Sequence of chain 1.I:
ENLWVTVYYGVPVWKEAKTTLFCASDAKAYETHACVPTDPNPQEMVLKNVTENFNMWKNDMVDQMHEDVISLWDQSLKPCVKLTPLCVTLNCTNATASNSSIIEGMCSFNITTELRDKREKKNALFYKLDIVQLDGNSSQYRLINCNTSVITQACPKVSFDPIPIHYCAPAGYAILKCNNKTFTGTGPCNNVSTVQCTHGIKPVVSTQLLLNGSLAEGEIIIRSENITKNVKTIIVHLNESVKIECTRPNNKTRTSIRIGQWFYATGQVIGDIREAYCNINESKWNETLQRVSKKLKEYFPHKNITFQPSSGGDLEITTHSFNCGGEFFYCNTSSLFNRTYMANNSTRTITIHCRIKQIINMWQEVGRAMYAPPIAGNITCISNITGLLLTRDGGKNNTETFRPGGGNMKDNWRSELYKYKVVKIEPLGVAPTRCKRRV

A small-molecule ligand and the protein it binds are described below.
Small molecule (SMILES): CC(=O)N[C@@H]1[C@@H](O)[C@H](O)[C@@H](CO)O[C@H]1O

Binding-site contacts:
Ligand atom C2 contacts residue ASN200 of chain 1.I at 4.1 Å.
Ligand atom O7 contacts residue ASN200 of chain 1.I at 3.3 Å (h-bond).
Ligand atom O7 contacts residue ASN190 of chain 1.I at 3.2 Å (h-bond).
Ligand atom C1 contacts residue ASN190 of chain 1.I at 1.4 Å.
Ligand atom C4 contacts residue ASN190 of chain 1.I at 4.2 Å.
Ligand atom C8 contacts residue LYS191 of chain 1.I at 4.4 Å.
Ligand atom O5 contacts residue ASN190 of chain 1.I at 2.3 Å (h-bond).
Ligand atom N2 contacts residue ASN190 of chain 1.I at 2.9 Å (h-bond).
Ligand atom C2 contacts residue ASN190 of chain 1.I at 2.5 Å.
Ligand atom C8 contacts residue ASN190 of chain 1.I at 4.4 Å.
Ligand atom C7 contacts residue ASN190 of chain 1.I at 3.2 Å.
Ligand atom O5 contacts residue THR192 of chain 1.I at 4.4 Å.
Ligand atom O5 contacts residue ASN200 of chain 1.I at 4.5 Å.
Ligand atom C7 contacts residue ASN200 of chain 1.I at 4.4 Å.
Ligand atom N2 contacts residue THR192 of chain 1.I at 4.4 Å.
Ligand atom O7 contacts residue ASN201 of chain 1.I at 4.2 Å.
Ligand atom C3 contacts residue ASN190 of chain 1.I at 3.8 Å.
Ligand atom C5 contacts residue ASN190 of chain 1.I at 3.6 Å.
Ligand atom C1 contacts residue THR192 of chain 1.I at 3.7 Å.
Ligand atom C1 contacts residue ASN200 of chain 1.I at 4.4 Å.
Ligand atom C2 contacts residue THR192 of chain 1.I at 4.5 Å.